Binding-site contacts:
Ligand atom N2 contacts residue SER49 of chain 1.HA at 3.4 Å (h-bond).
Ligand atom C4 contacts residue ASN60 of chain 1.HA at 4.2 Å.
Ligand atom O6 contacts residue GLU105 of chain 1.HA at 4.2 Å.
Ligand atom O5 contacts residue GLU105 of chain 1.HA at 3.8 Å.
Ligand atom C8 contacts residue THR47 of chain 1.HA at 3.9 Å.
Ligand atom C2 contacts residue ASN60 of chain 1.HA at 2.4 Å.
Ligand atom C8 contacts residue SER49 of chain 1.HA at 3.8 Å.
Ligand atom C1 contacts residue GLU105 of chain 1.HA at 3.5 Å.
Ligand atom C2 contacts residue SER49 of chain 1.HA at 4.3 Å.
Ligand atom O7 contacts residue ASN60 of chain 1.HA at 3.0 Å (h-bond).
Ligand atom O5 contacts residue ASN60 of chain 1.HA at 2.3 Å (h-bond).
Ligand atom C5 contacts residue GLU105 of chain 1.HA at 3.8 Å.
Ligand atom C1 contacts residue SER49 of chain 1.HA at 4.1 Å.
Ligand atom C7 contacts residue ASN60 of chain 1.HA at 3.1 Å.
Ligand atom C1 contacts residue ASN60 of chain 1.HA at 1.4 Å.
Ligand atom C8 contacts residue ASN60 of chain 1.HA at 4.3 Å.
Ligand atom C3 contacts residue ASN60 of chain 1.HA at 3.7 Å.
Ligand atom C7 contacts residue SER49 of chain 1.HA at 4.0 Å.
Ligand atom N2 contacts residue ASN60 of chain 1.HA at 2.8 Å (h-bond).
Ligand atom C8 contacts residue ASN48 of chain 1.HA at 4.0 Å.
Ligand atom C5 contacts residue ASN60 of chain 1.HA at 3.6 Å.

This small molecule binds to this protein.
Small molecule (SMILES): CC(=O)N[C@H]1[C@H](O[C@H]2[C@H](O)[C@@H](NC(C)=O)CO[C@@H]2CO)O[C@H](CO)[C@@H](O)[C@@H]1O

Sequence of chain 1.HA:
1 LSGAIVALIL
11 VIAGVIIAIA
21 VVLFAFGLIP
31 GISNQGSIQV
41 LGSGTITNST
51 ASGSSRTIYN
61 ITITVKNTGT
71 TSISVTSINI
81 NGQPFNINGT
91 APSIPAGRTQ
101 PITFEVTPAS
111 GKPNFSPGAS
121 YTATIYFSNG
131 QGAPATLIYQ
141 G